Sequence of chain 1.B:
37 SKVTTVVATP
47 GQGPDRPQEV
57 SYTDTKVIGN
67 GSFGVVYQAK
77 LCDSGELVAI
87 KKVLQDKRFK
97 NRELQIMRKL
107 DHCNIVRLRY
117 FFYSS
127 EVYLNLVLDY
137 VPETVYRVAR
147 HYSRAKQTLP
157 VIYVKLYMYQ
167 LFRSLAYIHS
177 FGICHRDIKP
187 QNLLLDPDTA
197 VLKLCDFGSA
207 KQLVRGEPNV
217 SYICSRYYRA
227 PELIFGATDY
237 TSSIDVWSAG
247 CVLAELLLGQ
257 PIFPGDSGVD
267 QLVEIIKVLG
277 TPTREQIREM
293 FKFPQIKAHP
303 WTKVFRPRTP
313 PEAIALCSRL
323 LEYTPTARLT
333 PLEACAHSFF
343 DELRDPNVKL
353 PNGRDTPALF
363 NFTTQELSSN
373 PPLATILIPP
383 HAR

Binding-site contacts:
Ligand atom C6 contacts residue ASP135 of chain 1.A at 3.6 Å.
Ligand atom C5' contacts residue ASN66 of chain 1.A at 3.5 Å.
Ligand atom PB contacts residue MG1 of chain 1.D at 3.2 Å.
Ligand atom O1A contacts residue LYS87 of chain 1.A at 2.9 Å (salt-bridge).
Ligand atom O3' contacts residue GLN187 of chain 1.A at 2.8 Å (h-bond).
Ligand atom O2B contacts residue ASP202 of chain 1.A at 2.7 Å (salt-bridge).
Ligand atom O3G contacts residue MG1 of chain 1.D at 2.3 Å.
Ligand atom C2 contacts residue TYR136 of chain 1.A at 3.6 Å (hydrophobic).
Ligand atom O1B contacts residue GLY67 of chain 1.A at 3.1 Å.
Ligand atom O2G contacts residue LYS185 of chain 1.A at 2.8 Å (salt-bridge).
Ligand atom N6 contacts residue ALA85 of chain 1.A at 3.6 Å.
Ligand atom O2G contacts residue ASN188 of chain 1.A at 3.5 Å (h-bond).
Ligand atom O5' contacts residue VAL72 of chain 1.A at 3.4 Å.
Ligand atom C6 contacts residue LEU190 of chain 1.A at 3.6 Å (hydrophobic).
Ligand atom N1 contacts residue VAL137 of chain 1.A at 3.0 Å (h-bond).
Ligand atom N3B contacts residue MG1 of chain 1.D at 3.2 Å.
Ligand atom O3A contacts residue LYS87 of chain 1.A at 3.5 Å (salt-bridge).
Ligand atom C2 contacts residue VAL137 of chain 1.A at 2.9 Å (hydrophobic).
Ligand atom O2B contacts residue LYS87 of chain 1.A at 2.7 Å (salt-bridge).
Ligand atom O2A contacts residue ASP202 of chain 1.A at 2.9 Å (salt-bridge).
Ligand atom O2G contacts residue MG1 of chain 1.D at 3.4 Å.
Ligand atom N3B contacts residue MG1 of chain 1.C at 2.8 Å.
Ligand atom N3 contacts residue ILE64 of chain 1.A at 3.5 Å.
Ligand atom O2B contacts residue MG1 of chain 1.D at 2.1 Å.
Ligand atom PG contacts residue MG1 of chain 1.D at 3.1 Å.
Ligand atom C6 contacts residue ALA85 of chain 1.A at 3.4 Å (hydrophobic).
Ligand atom O2A contacts residue ASN188 of chain 1.A at 3.4 Å (h-bond).
Ligand atom O2G contacts residue MG1 of chain 1.C at 2.0 Å.
Ligand atom N3B contacts residue ASP202 of chain 1.A at 3.4 Å (salt-bridge).
Ligand atom N6 contacts residue ASP135 of chain 1.A at 2.6 Å (salt-bridge).
Ligand atom O3G contacts residue ASP202 of chain 1.A at 3.6 Å.
Ligand atom O2A contacts residue MG1 of chain 1.C at 2.1 Å.
Ligand atom PG contacts residue ASP202 of chain 1.A at 3.4 Å.
Ligand atom O2' contacts residue THR140 of chain 1.A at 3.6 Å.
Ligand atom N6 contacts residue VAL112 of chain 1.A at 3.5 Å.
Ligand atom PB contacts residue LYS87 of chain 1.A at 3.6 Å.
Ligand atom PA contacts residue MG1 of chain 1.C at 3.5 Å.
Ligand atom O4' contacts residue GLY65 of chain 1.A at 3.5 Å.
Ligand atom O2G contacts residue ASP202 of chain 1.A at 2.8 Å (salt-bridge).
Ligand atom PG contacts residue MG1 of chain 1.C at 3.0 Å.

A protein and the small-molecule ligand that binds it are described below.
Small molecule (SMILES): Nc1ncnc2c1ncn2[C@@H]1O[C@H](CO[P](=O)(O)O[P](=O)(O)NP(=O)(O)O)[C@@H](O)[C@H]1O

Sequence of chain 1.A:
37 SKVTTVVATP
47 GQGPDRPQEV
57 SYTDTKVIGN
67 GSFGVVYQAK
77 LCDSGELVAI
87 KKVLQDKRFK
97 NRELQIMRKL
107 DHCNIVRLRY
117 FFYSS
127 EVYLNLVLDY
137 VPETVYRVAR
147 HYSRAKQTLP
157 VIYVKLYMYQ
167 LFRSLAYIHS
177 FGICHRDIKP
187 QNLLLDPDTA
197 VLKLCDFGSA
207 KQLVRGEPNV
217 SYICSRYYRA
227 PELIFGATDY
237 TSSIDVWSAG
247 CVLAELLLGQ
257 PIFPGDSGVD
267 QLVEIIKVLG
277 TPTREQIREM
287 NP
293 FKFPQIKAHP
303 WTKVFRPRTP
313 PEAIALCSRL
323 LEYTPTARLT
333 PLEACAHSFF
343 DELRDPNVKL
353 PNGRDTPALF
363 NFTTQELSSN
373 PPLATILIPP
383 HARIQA